Binding-site contacts:
Ligand atom C7 contacts residue ASN708 of chain 1.A at 3.5 Å.
Ligand atom N2 contacts residue ASN721 of chain 1.A at 3.1 Å (h-bond).
Ligand atom N2 contacts residue ASN708 of chain 1.A at 2.8 Å (h-bond).
Ligand atom O5 contacts residue ASN708 of chain 1.A at 2.4 Å (h-bond).
Ligand atom C8 contacts residue SER709 of chain 1.A at 3.7 Å.
Ligand atom C3 contacts residue ASN708 of chain 1.A at 3.8 Å.
Ligand atom C4 contacts residue ASN708 of chain 1.A at 4.2 Å.
Ligand atom C8 contacts residue ASN708 of chain 1.A at 3.3 Å.
Ligand atom C1 contacts residue ASN708 of chain 1.A at 1.4 Å.
Ligand atom C7 contacts residue ASN721 of chain 1.A at 4.0 Å.
Ligand atom C3 contacts residue ASN721 of chain 1.A at 4.0 Å.
Ligand atom C2 contacts residue ASN721 of chain 1.A at 3.9 Å.
Ligand atom C1 contacts residue ASN721 of chain 1.A at 4.0 Å.
Ligand atom C5 contacts residue ASN708 of chain 1.A at 3.6 Å.
Ligand atom C2 contacts residue ASN708 of chain 1.A at 2.4 Å.

The small molecule below binds the protein below.
Small molecule (SMILES): CC(=O)N[C@H]1[C@H](O[C@H]2[C@H](O)[C@@H](NC(C)=O)CO[C@@H]2CO)O[C@H](CO)[C@@H](O)[C@@H]1O

Sequence of chain 1.A:
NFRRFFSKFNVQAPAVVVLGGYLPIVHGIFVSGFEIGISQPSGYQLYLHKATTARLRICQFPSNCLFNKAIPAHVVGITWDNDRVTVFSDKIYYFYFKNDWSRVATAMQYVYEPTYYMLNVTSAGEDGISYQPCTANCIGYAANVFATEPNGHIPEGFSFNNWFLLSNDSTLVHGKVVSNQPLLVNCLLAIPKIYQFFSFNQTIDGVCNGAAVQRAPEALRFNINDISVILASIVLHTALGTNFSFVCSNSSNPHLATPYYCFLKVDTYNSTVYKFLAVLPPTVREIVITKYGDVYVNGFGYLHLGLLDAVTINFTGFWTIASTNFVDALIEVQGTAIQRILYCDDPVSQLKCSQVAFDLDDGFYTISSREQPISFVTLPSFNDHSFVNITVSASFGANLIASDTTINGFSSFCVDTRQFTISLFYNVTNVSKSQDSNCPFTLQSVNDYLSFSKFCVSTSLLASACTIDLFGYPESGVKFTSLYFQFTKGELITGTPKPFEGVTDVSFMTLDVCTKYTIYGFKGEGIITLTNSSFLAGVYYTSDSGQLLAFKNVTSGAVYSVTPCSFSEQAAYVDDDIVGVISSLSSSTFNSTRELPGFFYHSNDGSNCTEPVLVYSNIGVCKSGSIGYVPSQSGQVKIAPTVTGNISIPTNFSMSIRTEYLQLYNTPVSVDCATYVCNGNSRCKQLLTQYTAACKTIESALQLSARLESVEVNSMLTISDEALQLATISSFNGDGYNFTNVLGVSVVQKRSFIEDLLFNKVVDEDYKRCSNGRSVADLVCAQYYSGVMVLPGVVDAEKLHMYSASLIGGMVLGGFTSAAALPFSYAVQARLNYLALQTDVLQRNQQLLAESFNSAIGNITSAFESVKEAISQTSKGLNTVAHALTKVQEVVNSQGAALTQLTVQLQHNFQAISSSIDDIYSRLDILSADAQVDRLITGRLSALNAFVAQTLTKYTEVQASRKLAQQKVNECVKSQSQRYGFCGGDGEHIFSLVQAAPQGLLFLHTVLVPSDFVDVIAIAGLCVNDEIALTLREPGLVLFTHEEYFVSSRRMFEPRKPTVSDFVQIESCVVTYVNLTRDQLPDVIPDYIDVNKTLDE